Binding-site contacts:
Ligand atom C3 contacts residue ASN59 of chain 1.A at 4.2 Å.
Ligand atom O1 contacts residue ALA107 of chain 1.A at 3.8 Å.
Ligand atom O5 contacts residue GLN57 of chain 1.A at 3.4 Å (h-bond).
Ligand atom C1 contacts residue GLU35 of chain 1.A at 3.8 Å.
Ligand atom C4 contacts residue ASN59 of chain 1.A at 3.9 Å.
Ligand atom C5 contacts residue ASP52 of chain 1.A at 3.6 Å.
Ligand atom C1 contacts residue GLN57 of chain 1.A at 3.1 Å.
Ligand atom O6 contacts residue ASN46 of chain 1.A at 3.6 Å.
Ligand atom C3 contacts residue ALA107 of chain 1.A at 3.8 Å (hydrophobic).
Ligand atom C1 contacts residue TRP108 of chain 1.A at 4.1 Å (hydrophobic).
Ligand atom O1 contacts residue VAL109 of chain 1.A at 3.8 Å.
Ligand atom C6 contacts residue ASP52 of chain 1.A at 2.8 Å.
Ligand atom O3 contacts residue ALA107 of chain 1.A at 4.1 Å.
Ligand atom C7 contacts residue GLN57 of chain 1.A at 4.0 Å.
Ligand atom O3 contacts residue ASN59 of chain 1.A at 3.4 Å.
Ligand atom O6 contacts residue ASP52 of chain 1.A at 4.1 Å.
Ligand atom N2 contacts residue GLN57 of chain 1.A at 3.6 Å.
Ligand atom O1 contacts residue GLU35 of chain 1.A at 3.1 Å (salt-bridge).
Ligand atom O7 contacts residue TRP63 of chain 1.A at 3.7 Å.
Ligand atom C2 contacts residue ALA107 of chain 1.A at 4.0 Å (hydrophobic).
Ligand atom C2 contacts residue ASP52 of chain 1.A at 4.0 Å.
Ligand atom O4 contacts residue ASN59 of chain 1.A at 4.1 Å.
Ligand atom O5 contacts residue GLU35 of chain 1.A at 4.1 Å.
Ligand atom C8 contacts residue ILE98 of chain 1.A at 3.3 Å (hydrophobic).
Ligand atom C3 contacts residue ASP52 of chain 1.A at 4.2 Å.
Ligand atom O7 contacts residue ASN59 of chain 1.A at 3.4 Å (h-bond).
Ligand atom C4 contacts residue ASP52 of chain 1.A at 3.5 Å.
Ligand atom N2 contacts residue TRP108 of chain 1.A at 3.4 Å.
Ligand atom O7 contacts residue GLN57 of chain 1.A at 3.9 Å.
Ligand atom C7 contacts residue TRP108 of chain 1.A at 3.8 Å (hydrophobic).
Ligand atom O5 contacts residue ASP52 of chain 1.A at 3.4 Å (salt-bridge).
Ligand atom O1 contacts residue TRP108 of chain 1.A at 3.7 Å.
Ligand atom O7 contacts residue ILE98 of chain 1.A at 4.3 Å.
Ligand atom C7 contacts residue ALA107 of chain 1.A at 3.5 Å (hydrophobic).
Ligand atom C8 contacts residue TRP108 of chain 1.A at 3.4 Å (hydrophobic).
Ligand atom C2 contacts residue GLN57 of chain 1.A at 3.1 Å.
Ligand atom O7 contacts residue ILE58 of chain 1.A at 3.7 Å.
Ligand atom C8 contacts residue ALA107 of chain 1.A at 3.3 Å (hydrophobic).
Ligand atom N2 contacts residue ALA107 of chain 1.A at 3.1 Å (h-bond).
Ligand atom C6 contacts residue ASN46 of chain 1.A at 3.2 Å.

A small-molecule ligand and the protein it binds are described below.
Small molecule (SMILES): CC(=O)N[C@@H]1[C@@H](O)[C@H](O)[C@@H](CO)O[C@@H]1O

Sequence of chain 1.A:
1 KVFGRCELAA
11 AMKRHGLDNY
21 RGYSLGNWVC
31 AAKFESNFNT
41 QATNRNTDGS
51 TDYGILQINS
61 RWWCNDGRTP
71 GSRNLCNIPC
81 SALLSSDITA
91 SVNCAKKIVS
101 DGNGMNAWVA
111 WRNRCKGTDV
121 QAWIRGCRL